Binding-site contacts:
Ligand atom O5 contacts residue TYR95 of chain 1.A at 3.9 Å.
Ligand atom O13 contacts residue TYR188 of chain 1.A at 4.1 Å.
Ligand atom C11 contacts residue SER125 of chain 1.A at 3.9 Å.
Ligand atom C3 contacts residue FE1 of chain 1.D at 2.6 Å.
Ligand atom O13 contacts residue SER125 of chain 1.A at 3.7 Å.
Ligand atom O13 contacts residue FE1 of chain 1.D at 2.2 Å.
Ligand atom C14 contacts residue TYR188 of chain 1.A at 3.6 Å (hydrophobic).
Ligand atom C3 contacts residue LYS206 of chain 1.A at 3.3 Å.
Ligand atom C10 contacts residue ARG124 of chain 1.A at 3.9 Å.
Ligand atom O4 contacts residue FE1 of chain 1.D at 3.6 Å.
Ligand atom C6 contacts residue ARG124 of chain 1.A at 3.9 Å.
Ligand atom C14 contacts residue ARG124 of chain 1.A at 4.0 Å.
Ligand atom O12 contacts residue FE1 of chain 1.D at 3.5 Å.
Ligand atom C27 contacts residue LYS296 of chain 1.A at 3.6 Å.
Ligand atom O12 contacts residue SER125 of chain 1.A at 3.9 Å.
Ligand atom C10 contacts residue FE1 of chain 1.D at 2.2 Å.
Ligand atom O29 contacts residue ASP63 of chain 1.A at 4.1 Å.
Ligand atom O12 contacts residue ARG124 of chain 1.A at 4.0 Å.
Ligand atom C3 contacts residue TYR188 of chain 1.A at 3.9 Å (hydrophobic).
Ligand atom C25 contacts residue ASP63 of chain 1.A at 3.7 Å.
Ligand atom O5 contacts residue FE1 of chain 1.D at 2.2 Å.
Ligand atom O29 contacts residue LYS296 of chain 1.A at 3.6 Å (salt-bridge).
Ligand atom C22 contacts residue LYS296 of chain 1.A at 3.5 Å.
Ligand atom N1 contacts residue FE1 of chain 1.D at 2.0 Å.
Ligand atom N18 contacts residue LYS206 of chain 1.A at 4.3 Å.
Ligand atom O26 contacts residue ASP63 of chain 1.A at 3.2 Å (salt-bridge).
Ligand atom C10 contacts residue TYR188 of chain 1.A at 4.1 Å (hydrophobic).
Ligand atom O5 contacts residue LYS206 of chain 1.A at 3.2 Å (salt-bridge).
Ligand atom N1 contacts residue TYR188 of chain 1.A at 3.7 Å.
Ligand atom C2 contacts residue FE1 of chain 1.D at 2.6 Å.
Ligand atom C14 contacts residue FE1 of chain 1.D at 4.0 Å.
Ligand atom O4 contacts residue LYS206 of chain 1.A at 2.6 Å (salt-bridge).
Ligand atom O5 contacts residue TYR188 of chain 1.A at 3.4 Å (h-bond).
Ligand atom C33 contacts residue ASP63 of chain 1.A at 3.8 Å.
Ligand atom C6 contacts residue FE1 of chain 1.D at 3.3 Å.
Ligand atom C27 contacts residue ASP63 of chain 1.A at 3.9 Å.
Ligand atom C21 contacts residue LYS296 of chain 1.A at 3.3 Å.
Ligand atom C11 contacts residue FE1 of chain 1.D at 2.4 Å.
Ligand atom O20 contacts residue LYS206 of chain 1.A at 3.6 Å.
Ligand atom C6 contacts residue TYR188 of chain 1.A at 4.0 Å (hydrophobic).

Sequence of chain 1.A:
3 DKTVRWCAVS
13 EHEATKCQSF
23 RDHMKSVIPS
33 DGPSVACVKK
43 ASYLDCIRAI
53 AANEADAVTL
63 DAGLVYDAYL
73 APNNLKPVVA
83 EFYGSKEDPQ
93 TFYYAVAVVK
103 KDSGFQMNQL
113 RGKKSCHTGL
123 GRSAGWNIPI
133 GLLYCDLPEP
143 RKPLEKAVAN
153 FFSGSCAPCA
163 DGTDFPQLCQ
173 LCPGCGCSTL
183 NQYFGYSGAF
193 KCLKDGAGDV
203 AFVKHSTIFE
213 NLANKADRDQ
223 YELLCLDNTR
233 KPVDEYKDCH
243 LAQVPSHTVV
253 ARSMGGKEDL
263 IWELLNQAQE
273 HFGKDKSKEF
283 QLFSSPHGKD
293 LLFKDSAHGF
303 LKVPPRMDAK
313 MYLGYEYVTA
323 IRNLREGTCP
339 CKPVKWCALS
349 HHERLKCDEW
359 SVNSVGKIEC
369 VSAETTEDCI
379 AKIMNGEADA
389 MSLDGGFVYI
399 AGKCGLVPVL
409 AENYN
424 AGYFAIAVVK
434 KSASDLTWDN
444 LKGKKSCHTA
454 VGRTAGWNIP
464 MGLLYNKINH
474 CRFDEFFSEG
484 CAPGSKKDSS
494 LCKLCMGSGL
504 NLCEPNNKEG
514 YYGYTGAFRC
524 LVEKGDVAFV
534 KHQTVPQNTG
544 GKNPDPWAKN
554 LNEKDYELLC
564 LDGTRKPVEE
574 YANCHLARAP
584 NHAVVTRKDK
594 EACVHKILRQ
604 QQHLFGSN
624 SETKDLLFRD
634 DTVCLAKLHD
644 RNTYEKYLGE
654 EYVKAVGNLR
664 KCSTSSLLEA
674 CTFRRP

The small molecule below binds the protein below.
Small molecule (SMILES): Cc1c(CC(=O)NCCCC[C@@H](C(=O)O)N(CC(=O)O)CC(=O)O)c(=O)oc2cc(N=[N+]=[N-])ccc12